This small molecule binds to this protein.
Small molecule (SMILES): Cc1c(C(=O)O)[nH]c2ccc(Br)cc12

Binding-site contacts:
Ligand atom C04 contacts residue PRO61 of chain 2.A at 4.0 Å (hydrophobic).
Ligand atom N07 contacts residue PRO61 of chain 2.A at 3.8 Å.
Ligand atom C09 contacts residue PRO61 of chain 2.A at 4.1 Å (hydrophobic).
Ligand atom C11 contacts residue PRO61 of chain 2.A at 4.1 Å (hydrophobic).
Ligand atom C03 contacts residue PRO61 of chain 2.A at 3.8 Å (hydrophobic).
Ligand atom BR14 contacts residue PHE66 of chain 2.A at 4.0 Å.
Ligand atom C01 contacts residue LEU60 of chain 2.A at 3.9 Å (hydrophobic).
Ligand atom C02 contacts residue PRO61 of chain 2.A at 4.1 Å (hydrophobic).
Ligand atom C02 contacts residue LEU60 of chain 2.A at 4.0 Å (hydrophobic).
Ligand atom C08 contacts residue PRO61 of chain 2.A at 3.8 Å (hydrophobic).
Ligand atom BR14 contacts residue ARG58 of chain 2.A at 4.3 Å.
Ligand atom BR14 contacts residue LEU60 of chain 2.A at 3.8 Å.
Ligand atom O12 contacts residue PRO61 of chain 2.A at 4.3 Å.
Ligand atom C02 contacts residue VAL59 of chain 2.A at 3.0 Å (hydrophobic).
Ligand atom C01 contacts residue VAL59 of chain 2.A at 3.4 Å (hydrophobic).
Ligand atom C06 contacts residue LEU60 of chain 2.A at 3.8 Å (hydrophobic).
Ligand atom C03 contacts residue VAL59 of chain 2.A at 4.3 Å (hydrophobic).
Ligand atom C01 contacts residue ARG58 of chain 2.A at 3.9 Å.

Sequence of chain 2.A:
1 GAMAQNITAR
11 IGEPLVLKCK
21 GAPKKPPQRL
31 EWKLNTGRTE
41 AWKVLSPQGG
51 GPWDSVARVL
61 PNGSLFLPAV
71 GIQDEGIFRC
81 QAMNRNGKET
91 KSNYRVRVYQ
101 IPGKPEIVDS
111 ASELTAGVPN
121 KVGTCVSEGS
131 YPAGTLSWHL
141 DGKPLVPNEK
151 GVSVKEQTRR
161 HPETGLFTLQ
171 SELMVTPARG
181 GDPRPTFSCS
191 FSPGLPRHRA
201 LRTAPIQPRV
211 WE